This protein binds this small molecule.
Small molecule (SMILES): CC(=O)N[C@@H]1[C@@H](O)[C@H](O)[C@@H](CO)O[C@H]1O

Binding-site contacts:
Ligand atom C5 contacts residue ASN705 of chain 1.C at 3.7 Å.
Ligand atom C1 contacts residue ASN705 of chain 1.C at 1.4 Å.
Ligand atom C3 contacts residue ASN705 of chain 1.C at 3.8 Å.
Ligand atom O7 contacts residue TYR792 of chain 1.A at 4.3 Å.
Ligand atom C4 contacts residue ASN705 of chain 1.C at 4.2 Å.
Ligand atom N2 contacts residue ASN705 of chain 1.C at 2.9 Å (h-bond).
Ligand atom O5 contacts residue ASN705 of chain 1.C at 2.4 Å (h-bond).
Ligand atom C8 contacts residue TYR792 of chain 1.A at 3.5 Å (hydrophobic).
Ligand atom N2 contacts residue TYR792 of chain 1.A at 4.2 Å.
Ligand atom C7 contacts residue ASN705 of chain 1.C at 4.2 Å.
Ligand atom C2 contacts residue ASN705 of chain 1.C at 2.5 Å.
Ligand atom O6 contacts residue SER704 of chain 1.C at 4.1 Å.
Ligand atom C6 contacts residue ASN705 of chain 1.C at 4.3 Å.
Ligand atom O6 contacts residue ASN705 of chain 1.C at 4.2 Å.
Ligand atom C7 contacts residue TYR792 of chain 1.A at 3.9 Å (hydrophobic).

Sequence of chain 1.C:
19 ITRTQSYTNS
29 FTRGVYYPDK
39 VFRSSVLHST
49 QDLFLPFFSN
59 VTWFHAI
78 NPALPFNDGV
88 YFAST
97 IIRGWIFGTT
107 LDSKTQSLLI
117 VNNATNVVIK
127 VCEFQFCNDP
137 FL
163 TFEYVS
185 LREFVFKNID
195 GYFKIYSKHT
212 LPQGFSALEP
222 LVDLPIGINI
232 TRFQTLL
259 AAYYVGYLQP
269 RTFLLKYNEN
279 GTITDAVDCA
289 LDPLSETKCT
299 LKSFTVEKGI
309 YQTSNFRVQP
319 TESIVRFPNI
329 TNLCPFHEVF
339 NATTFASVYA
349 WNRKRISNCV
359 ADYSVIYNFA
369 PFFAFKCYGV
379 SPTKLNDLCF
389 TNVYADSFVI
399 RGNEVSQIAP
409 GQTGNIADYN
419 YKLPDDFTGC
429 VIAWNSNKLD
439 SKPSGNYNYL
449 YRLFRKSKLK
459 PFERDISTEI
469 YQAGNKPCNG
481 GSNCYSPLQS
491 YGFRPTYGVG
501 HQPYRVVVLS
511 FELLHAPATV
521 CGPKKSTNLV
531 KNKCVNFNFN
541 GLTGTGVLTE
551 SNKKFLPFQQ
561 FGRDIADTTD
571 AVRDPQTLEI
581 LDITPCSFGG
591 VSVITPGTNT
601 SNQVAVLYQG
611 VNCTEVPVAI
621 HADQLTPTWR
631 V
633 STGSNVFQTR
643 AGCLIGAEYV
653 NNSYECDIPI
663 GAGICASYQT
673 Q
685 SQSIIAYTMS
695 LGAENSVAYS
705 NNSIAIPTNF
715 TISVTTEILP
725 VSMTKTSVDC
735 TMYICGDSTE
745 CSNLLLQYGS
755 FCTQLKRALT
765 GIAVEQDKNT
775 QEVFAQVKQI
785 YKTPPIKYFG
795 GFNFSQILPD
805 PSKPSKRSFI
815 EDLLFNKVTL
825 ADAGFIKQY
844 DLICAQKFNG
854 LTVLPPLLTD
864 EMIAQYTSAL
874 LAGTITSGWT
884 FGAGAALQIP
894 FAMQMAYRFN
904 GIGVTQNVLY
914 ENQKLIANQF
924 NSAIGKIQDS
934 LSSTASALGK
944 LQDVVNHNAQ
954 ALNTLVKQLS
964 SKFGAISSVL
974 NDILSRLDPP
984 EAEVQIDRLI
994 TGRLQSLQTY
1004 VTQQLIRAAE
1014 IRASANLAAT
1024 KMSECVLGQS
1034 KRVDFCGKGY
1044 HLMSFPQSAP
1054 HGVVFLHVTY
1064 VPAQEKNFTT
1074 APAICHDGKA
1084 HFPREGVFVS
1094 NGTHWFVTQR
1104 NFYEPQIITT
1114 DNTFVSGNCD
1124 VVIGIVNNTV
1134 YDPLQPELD

Sequence of chain 1.A:
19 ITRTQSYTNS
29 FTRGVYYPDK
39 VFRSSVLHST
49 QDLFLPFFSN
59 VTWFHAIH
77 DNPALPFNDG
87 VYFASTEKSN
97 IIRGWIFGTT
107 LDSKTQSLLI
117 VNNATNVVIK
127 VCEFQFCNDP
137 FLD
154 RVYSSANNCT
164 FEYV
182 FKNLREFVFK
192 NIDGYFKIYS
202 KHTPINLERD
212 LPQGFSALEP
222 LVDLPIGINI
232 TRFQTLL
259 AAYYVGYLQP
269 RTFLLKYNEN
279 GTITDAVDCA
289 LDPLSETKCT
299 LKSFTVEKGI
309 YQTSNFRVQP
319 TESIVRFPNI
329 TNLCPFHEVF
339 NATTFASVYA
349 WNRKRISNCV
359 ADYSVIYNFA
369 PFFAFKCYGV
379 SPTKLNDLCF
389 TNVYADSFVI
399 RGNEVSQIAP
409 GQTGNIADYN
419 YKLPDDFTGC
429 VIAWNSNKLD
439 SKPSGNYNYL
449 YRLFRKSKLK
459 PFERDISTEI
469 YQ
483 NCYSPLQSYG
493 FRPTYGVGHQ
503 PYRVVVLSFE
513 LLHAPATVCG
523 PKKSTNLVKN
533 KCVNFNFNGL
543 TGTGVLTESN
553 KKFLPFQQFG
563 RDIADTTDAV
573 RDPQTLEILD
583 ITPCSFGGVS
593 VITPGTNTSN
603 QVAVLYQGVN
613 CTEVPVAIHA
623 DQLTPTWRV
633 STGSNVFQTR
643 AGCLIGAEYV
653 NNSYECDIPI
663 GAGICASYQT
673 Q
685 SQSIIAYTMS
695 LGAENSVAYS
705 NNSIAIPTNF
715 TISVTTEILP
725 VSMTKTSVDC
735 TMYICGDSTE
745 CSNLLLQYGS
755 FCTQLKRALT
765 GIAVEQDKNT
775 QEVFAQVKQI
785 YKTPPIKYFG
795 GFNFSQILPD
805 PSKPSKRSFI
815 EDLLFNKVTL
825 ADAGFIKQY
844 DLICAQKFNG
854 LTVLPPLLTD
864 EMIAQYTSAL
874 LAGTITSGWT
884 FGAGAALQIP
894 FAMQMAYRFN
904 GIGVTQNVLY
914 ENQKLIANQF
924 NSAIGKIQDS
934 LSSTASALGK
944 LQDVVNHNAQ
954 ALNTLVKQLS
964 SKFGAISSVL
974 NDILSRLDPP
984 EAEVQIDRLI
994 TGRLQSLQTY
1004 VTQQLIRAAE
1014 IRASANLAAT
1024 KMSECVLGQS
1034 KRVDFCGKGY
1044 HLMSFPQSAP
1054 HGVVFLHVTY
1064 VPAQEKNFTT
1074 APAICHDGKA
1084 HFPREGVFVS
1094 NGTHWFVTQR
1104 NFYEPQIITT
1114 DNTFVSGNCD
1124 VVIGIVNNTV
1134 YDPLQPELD